This small molecule binds to this protein.
Small molecule (SMILES): Cc1cc(N)nc(C[C@@H]2CNC[C@@H]2OCCCCOc2cc(F)cc(Cl)c2)c1

Sequence of chain 1.A:
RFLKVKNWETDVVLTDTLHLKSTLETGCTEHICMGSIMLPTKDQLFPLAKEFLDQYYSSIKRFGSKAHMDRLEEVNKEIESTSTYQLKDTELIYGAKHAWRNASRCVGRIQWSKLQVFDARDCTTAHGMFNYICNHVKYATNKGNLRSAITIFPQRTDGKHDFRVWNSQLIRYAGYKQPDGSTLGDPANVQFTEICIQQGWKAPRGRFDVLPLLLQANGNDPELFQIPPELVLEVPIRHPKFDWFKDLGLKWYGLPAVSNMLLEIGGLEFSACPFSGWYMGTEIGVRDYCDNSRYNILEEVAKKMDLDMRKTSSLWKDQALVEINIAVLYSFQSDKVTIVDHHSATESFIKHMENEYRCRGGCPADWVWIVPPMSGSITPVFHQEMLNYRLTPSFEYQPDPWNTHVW

Binding-site contacts:
Ligand atom CL2 contacts residue TYR292 of chain 1.A at 3.8 Å.
Ligand atom C05 contacts residue TYR410 of chain 1.A at 3.7 Å (hydrophobic).
Ligand atom C02 contacts residue TYR410 of chain 1.A at 3.3 Å (hydrophobic).
Ligand atom C10 contacts residue HEM1 of chain 1.C at 3.6 Å.
Ligand atom C03 contacts residue TYR410 of chain 1.A at 3.4 Å (hydrophobic).
Ligand atom C2' contacts residue H4B1 of chain 1.D at 3.7 Å.
Ligand atom C13 contacts residue HEM1 of chain 1.C at 3.8 Å.
Ligand atom C24 contacts residue HEM1 of chain 1.C at 3.6 Å.
Ligand atom C23 contacts residue HEM1 of chain 1.C at 3.7 Å.
Ligand atom C12 contacts residue HEM1 of chain 1.C at 3.5 Å.
Ligand atom C07 contacts residue TRP10 of chain 1.B at 3.5 Å (hydrophobic).
Ligand atom C11 contacts residue GLN182 of chain 1.A at 3.7 Å.
Ligand atom C05 contacts residue MET40 of chain 1.A at 3.7 Å (hydrophobic).
Ligand atom F23 contacts residue GLY290 of chain 1.A at 3.4 Å.
Ligand atom C24 contacts residue PRO269 of chain 1.A at 3.7 Å (hydrophobic).
Ligand atom N02 contacts residue HEM1 of chain 1.C at 2.9 Å (h-bond).
Ligand atom C06 contacts residue HEM1 of chain 1.C at 3.7 Å.
Ligand atom N02 contacts residue ARG118 of chain 1.A at 3.7 Å.
Ligand atom O14 contacts residue HEM1 of chain 1.C at 3.6 Å.
Ligand atom N02 contacts residue TYR410 of chain 1.A at 3.6 Å.
Ligand atom C03 contacts residue MET40 of chain 1.A at 3.5 Å (hydrophobic).
Ligand atom C04 contacts residue MET40 of chain 1.A at 3.4 Å (hydrophobic).
Ligand atom C5' contacts residue HEM1 of chain 1.C at 3.7 Å.
Ligand atom N01 contacts residue TYR410 of chain 1.A at 3.8 Å.
Ligand atom O14 contacts residue VAL271 of chain 1.A at 3.7 Å.
Ligand atom F23 contacts residue HEM1 of chain 1.C at 3.5 Å.
Ligand atom C5' contacts residue TRP382 of chain 1.A at 3.6 Å (hydrophobic).
Ligand atom N1' contacts residue HEM1 of chain 1.C at 2.8 Å (h-bond).
Ligand atom O09 contacts residue HEM1 of chain 1.C at 3.3 Å (h-bond).
Ligand atom C2' contacts residue HEM1 of chain 1.C at 3.2 Å.
Ligand atom CL2 contacts residue HEM1 of chain 1.C at 3.8 Å.
Ligand atom C10 contacts residue GLN182 of chain 1.A at 3.8 Å.
Ligand atom N1' contacts residue H4B1 of chain 1.D at 2.6 Å (h-bond).
Ligand atom C24 contacts residue TRP291 of chain 1.A at 3.6 Å (hydrophobic).
Ligand atom C02 contacts residue HEM1 of chain 1.C at 3.2 Å.
Ligand atom C04 contacts residue TYR410 of chain 1.A at 3.5 Å (hydrophobic).
Ligand atom CL2 contacts residue GLU296 of chain 1.A at 3.6 Å.
Ligand atom CL2 contacts residue MET293 of chain 1.A at 3.4 Å.
Ligand atom C5' contacts residue H4B1 of chain 1.D at 3.3 Å.
Ligand atom N01 contacts residue HEM1 of chain 1.C at 2.6 Å (h-bond).

Sequence of chain 1.B:
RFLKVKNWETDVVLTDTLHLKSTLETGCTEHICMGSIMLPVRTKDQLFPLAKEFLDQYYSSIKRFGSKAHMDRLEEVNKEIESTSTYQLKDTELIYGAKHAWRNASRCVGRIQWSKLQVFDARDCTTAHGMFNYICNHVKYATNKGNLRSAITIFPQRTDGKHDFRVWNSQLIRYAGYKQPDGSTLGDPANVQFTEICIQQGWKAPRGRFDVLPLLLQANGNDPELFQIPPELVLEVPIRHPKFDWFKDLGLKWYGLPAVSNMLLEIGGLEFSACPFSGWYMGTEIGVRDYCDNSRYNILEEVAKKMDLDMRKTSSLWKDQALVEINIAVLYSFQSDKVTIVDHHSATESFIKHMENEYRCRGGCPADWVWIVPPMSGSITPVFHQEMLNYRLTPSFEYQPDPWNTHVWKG